A small-molecule ligand and the protein it binds are described below.
Small molecule (SMILES): CCCCC[C@H](O)/C=C/[C@H]1[C@H](O)CC(=O)[C@@H]1C/C=C\CCCC(=O)O

Binding-site contacts:
Ligand atom O2 contacts residue ARG295 of chain 1.B at 2.8 Å (salt-bridge).
Ligand atom C3 contacts residue TRP169 of chain 1.B at 3.9 Å (hydrophobic).
Ligand atom O2 contacts residue TYR76 of chain 1.B at 3.8 Å.
Ligand atom O3 contacts residue MET20 of chain 1.B at 3.9 Å.
Ligand atom C16 contacts residue GLN301 of chain 1.B at 3.7 Å.
Ligand atom C2 contacts residue THR168 of chain 1.B at 3.8 Å.
Ligand atom C18 contacts residue MET99 of chain 1.B at 3.3 Å (hydrophobic).
Ligand atom O4 contacts residue SER298 of chain 1.B at 3.5 Å.
Ligand atom C9 contacts residue THR69 of chain 1.B at 3.7 Å.
Ligand atom O5 contacts residue GLN65 of chain 1.B at 3.5 Å.
Ligand atom O1 contacts residue THR168 of chain 1.B at 2.6 Å (h-bond).
Ligand atom O1 contacts residue LEU291 of chain 1.B at 3.9 Å.
Ligand atom C17 contacts residue SER298 of chain 1.B at 3.8 Å.
Ligand atom C5 contacts residue VAL294 of chain 1.B at 3.8 Å (hydrophobic).
Ligand atom C4 contacts residue TRP169 of chain 1.B at 3.9 Å (hydrophobic).
Ligand atom O5 contacts residue GLN301 of chain 1.B at 3.8 Å.
Ligand atom C13 contacts residue SER298 of chain 1.B at 3.7 Å.
Ligand atom C1 contacts residue LEU291 of chain 1.B at 3.9 Å (hydrophobic).
Ligand atom C8 contacts residue THR69 of chain 1.B at 3.9 Å.
Ligand atom C1 contacts residue THR168 of chain 1.B at 3.5 Å.
Ligand atom C11 contacts residue THR69 of chain 1.B at 3.6 Å.
Ligand atom C17 contacts residue MET99 of chain 1.B at 3.8 Å (hydrophobic).
Ligand atom C1 contacts residue ARG295 of chain 1.B at 3.7 Å.
Ligand atom C8 contacts residue THR68 of chain 1.B at 3.6 Å.
Ligand atom C18 contacts residue GLY103 of chain 1.B at 3.8 Å.
Ligand atom C20 contacts residue MET99 of chain 1.B at 3.8 Å (hydrophobic).
Ligand atom C14 contacts residue SER298 of chain 1.B at 3.2 Å.
Ligand atom C10 contacts residue THR69 of chain 1.B at 3.2 Å.
Ligand atom C3 contacts residue LEU291 of chain 1.B at 3.7 Å (hydrophobic).
Ligand atom O4 contacts residue MET20 of chain 1.B at 3.4 Å.
Ligand atom C1 contacts residue VAL72 of chain 1.B at 3.7 Å (hydrophobic).
Ligand atom C2 contacts residue VAL72 of chain 1.B at 3.7 Å (hydrophobic).
Ligand atom O1 contacts residue TYR76 of chain 1.B at 2.8 Å (h-bond).
Ligand atom C6 contacts residue SER298 of chain 1.B at 3.2 Å.
Ligand atom C2 contacts residue TRP169 of chain 1.B at 3.6 Å (hydrophobic).
Ligand atom C7 contacts residue THR68 of chain 1.B at 3.5 Å.
Ligand atom O3 contacts residue PRO17 of chain 1.B at 3.9 Å.
Ligand atom C1 contacts residue TYR76 of chain 1.B at 3.7 Å (hydrophobic).
Ligand atom C10 contacts residue MET20 of chain 1.B at 3.9 Å (hydrophobic).
Ligand atom C12 contacts residue SER298 of chain 1.B at 3.4 Å.

Sequence of chain 1.B:
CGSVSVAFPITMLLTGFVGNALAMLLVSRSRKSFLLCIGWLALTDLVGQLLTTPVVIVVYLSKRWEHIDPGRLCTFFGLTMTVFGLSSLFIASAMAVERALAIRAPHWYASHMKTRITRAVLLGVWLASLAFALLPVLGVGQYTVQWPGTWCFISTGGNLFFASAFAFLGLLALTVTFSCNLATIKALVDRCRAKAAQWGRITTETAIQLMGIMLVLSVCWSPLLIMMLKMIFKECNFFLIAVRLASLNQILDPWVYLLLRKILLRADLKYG